Sequence of chain 1.V:
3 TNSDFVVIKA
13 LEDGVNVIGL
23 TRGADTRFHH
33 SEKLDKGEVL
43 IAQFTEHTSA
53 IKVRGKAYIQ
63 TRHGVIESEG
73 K

Binding-site contacts:
Ligand atom CD1 contacts residue THR47 of chain 1.FA at 3.7 Å.
Ligand atom C contacts residue HIS31 of chain 1.FA at 3.8 Å.
Ligand atom OXT contacts residue HIS49 of chain 1.FA at 3.9 Å.
Ligand atom C contacts residue SER51 of chain 1.V at 3.5 Å.
Ligand atom CB contacts residue THR28 of chain 1.V at 3.6 Å.
Ligand atom C contacts residue THR47 of chain 1.FA at 3.4 Å.
Ligand atom NE1 contacts residue ALA44 of chain 1.FA at 3.8 Å.
Ligand atom CA contacts residue HIS31 of chain 1.FA at 3.6 Å.
Ligand atom N contacts residue HIS31 of chain 1.FA at 3.8 Å.
Ligand atom CA contacts residue THR28 of chain 1.V at 3.3 Å.
Ligand atom CB contacts residue THR23 of chain 1.V at 3.7 Å.
Ligand atom CG contacts residue SER51 of chain 1.V at 3.8 Å.
Ligand atom CD1 contacts residue GLN45 of chain 1.FA at 3.5 Å.
Ligand atom N contacts residue THR23 of chain 1.V at 2.9 Å (h-bond).
Ligand atom CH2 contacts residue GLY21 of chain 1.FA at 3.6 Å.
Ligand atom CA contacts residue SER51 of chain 1.V at 3.9 Å.
Ligand atom O contacts residue ARG24 of chain 1.V at 3.6 Å.
Ligand atom CZ2 contacts residue ILE53 of chain 1.FA at 3.9 Å (hydrophobic).
Ligand atom CE2 contacts residue ALA44 of chain 1.FA at 4.0 Å (hydrophobic).
Ligand atom CZ2 contacts residue ALA44 of chain 1.FA at 3.9 Å (hydrophobic).
Ligand atom CA contacts residue GLY25 of chain 1.V at 3.6 Å.
Ligand atom CD1 contacts residue SER51 of chain 1.V at 3.4 Å.
Ligand atom CA contacts residue THR23 of chain 1.V at 3.9 Å.
Ligand atom N contacts residue GLY25 of chain 1.V at 2.8 Å (h-bond).
Ligand atom O contacts residue GLY25 of chain 1.V at 2.9 Å (h-bond).
Ligand atom CE3 contacts residue HIS32 of chain 1.FA at 4.0 Å.
Ligand atom C contacts residue GLY25 of chain 1.V at 3.5 Å.
Ligand atom N contacts residue ARG24 of chain 1.V at 4.0 Å.
Ligand atom CZ3 contacts residue GLY21 of chain 1.FA at 3.7 Å.
Ligand atom CE2 contacts residue GLN45 of chain 1.FA at 3.8 Å.
Ligand atom CB contacts residue SER51 of chain 1.V at 3.3 Å.
Ligand atom CZ2 contacts residue THR50 of chain 1.FA at 4.0 Å.
Ligand atom N contacts residue ASP27 of chain 1.V at 3.0 Å (salt-bridge).
Ligand atom OXT contacts residue THR47 of chain 1.FA at 2.5 Å (h-bond).
Ligand atom N contacts residue THR28 of chain 1.V at 2.8 Å (h-bond).
Ligand atom O contacts residue THR47 of chain 1.FA at 3.5 Å (h-bond).
Ligand atom NE1 contacts residue GLN45 of chain 1.FA at 2.8 Å (h-bond).
Ligand atom O contacts residue SER51 of chain 1.V at 3.0 Å (h-bond).
Ligand atom OXT contacts residue HIS31 of chain 1.FA at 3.7 Å.
Ligand atom OXT contacts residue THR50 of chain 1.FA at 3.0 Å (h-bond).

The small molecule below binds the protein below.
Small molecule (SMILES): N[C@@H](Cc1c[nH]c2ccccc12)C(=O)O

Sequence of chain 1.FA:
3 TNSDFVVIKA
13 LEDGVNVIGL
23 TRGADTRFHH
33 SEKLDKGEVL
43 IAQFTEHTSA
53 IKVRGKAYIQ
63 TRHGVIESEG